The protein below binds the small molecule below.
Small molecule (SMILES): COCC(CCO[C@H]1CC[C@@]2(C)C(=CC[C@H]3[C@@H]4C[C@@H]5O[C@]6(CC[C@@H](C)CO6)[C@@H](C)[C@@H]5[C@@]4(C)CC[C@@H]32)C1)COC

Sequence of chain 1.C:
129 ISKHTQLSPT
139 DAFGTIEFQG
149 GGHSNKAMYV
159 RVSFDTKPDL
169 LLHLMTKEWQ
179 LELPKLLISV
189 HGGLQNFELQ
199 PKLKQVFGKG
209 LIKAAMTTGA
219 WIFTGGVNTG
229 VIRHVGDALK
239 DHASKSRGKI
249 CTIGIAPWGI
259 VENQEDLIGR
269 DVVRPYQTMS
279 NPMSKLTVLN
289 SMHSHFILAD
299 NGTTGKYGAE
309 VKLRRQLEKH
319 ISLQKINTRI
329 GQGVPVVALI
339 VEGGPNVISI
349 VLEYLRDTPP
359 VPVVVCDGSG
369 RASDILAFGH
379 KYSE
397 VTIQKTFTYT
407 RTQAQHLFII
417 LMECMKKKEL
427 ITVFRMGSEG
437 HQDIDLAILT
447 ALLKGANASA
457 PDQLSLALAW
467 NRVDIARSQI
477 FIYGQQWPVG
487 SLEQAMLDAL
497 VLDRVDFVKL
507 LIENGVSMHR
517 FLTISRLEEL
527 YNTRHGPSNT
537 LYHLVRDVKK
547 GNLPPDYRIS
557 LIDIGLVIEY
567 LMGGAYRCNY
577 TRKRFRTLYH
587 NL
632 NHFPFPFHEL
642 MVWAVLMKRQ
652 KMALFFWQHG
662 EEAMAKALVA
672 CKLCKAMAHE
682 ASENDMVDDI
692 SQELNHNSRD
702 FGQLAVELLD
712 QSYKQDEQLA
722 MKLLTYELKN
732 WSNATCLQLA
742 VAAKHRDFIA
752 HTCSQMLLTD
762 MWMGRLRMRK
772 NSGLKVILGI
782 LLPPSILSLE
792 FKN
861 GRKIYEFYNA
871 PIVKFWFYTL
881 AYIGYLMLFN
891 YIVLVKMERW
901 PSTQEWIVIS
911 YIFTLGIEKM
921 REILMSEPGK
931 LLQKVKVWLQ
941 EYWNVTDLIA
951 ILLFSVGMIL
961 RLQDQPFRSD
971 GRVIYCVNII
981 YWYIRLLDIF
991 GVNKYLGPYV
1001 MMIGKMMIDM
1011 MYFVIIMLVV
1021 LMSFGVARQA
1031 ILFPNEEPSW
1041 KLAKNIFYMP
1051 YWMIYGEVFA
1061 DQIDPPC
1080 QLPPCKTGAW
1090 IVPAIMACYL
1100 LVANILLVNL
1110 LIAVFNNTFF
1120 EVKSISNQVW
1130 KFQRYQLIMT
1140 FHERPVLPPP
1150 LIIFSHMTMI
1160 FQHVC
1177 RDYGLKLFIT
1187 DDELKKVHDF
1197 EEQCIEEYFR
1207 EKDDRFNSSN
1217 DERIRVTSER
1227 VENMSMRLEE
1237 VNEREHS

Sequence of chain 1.A:
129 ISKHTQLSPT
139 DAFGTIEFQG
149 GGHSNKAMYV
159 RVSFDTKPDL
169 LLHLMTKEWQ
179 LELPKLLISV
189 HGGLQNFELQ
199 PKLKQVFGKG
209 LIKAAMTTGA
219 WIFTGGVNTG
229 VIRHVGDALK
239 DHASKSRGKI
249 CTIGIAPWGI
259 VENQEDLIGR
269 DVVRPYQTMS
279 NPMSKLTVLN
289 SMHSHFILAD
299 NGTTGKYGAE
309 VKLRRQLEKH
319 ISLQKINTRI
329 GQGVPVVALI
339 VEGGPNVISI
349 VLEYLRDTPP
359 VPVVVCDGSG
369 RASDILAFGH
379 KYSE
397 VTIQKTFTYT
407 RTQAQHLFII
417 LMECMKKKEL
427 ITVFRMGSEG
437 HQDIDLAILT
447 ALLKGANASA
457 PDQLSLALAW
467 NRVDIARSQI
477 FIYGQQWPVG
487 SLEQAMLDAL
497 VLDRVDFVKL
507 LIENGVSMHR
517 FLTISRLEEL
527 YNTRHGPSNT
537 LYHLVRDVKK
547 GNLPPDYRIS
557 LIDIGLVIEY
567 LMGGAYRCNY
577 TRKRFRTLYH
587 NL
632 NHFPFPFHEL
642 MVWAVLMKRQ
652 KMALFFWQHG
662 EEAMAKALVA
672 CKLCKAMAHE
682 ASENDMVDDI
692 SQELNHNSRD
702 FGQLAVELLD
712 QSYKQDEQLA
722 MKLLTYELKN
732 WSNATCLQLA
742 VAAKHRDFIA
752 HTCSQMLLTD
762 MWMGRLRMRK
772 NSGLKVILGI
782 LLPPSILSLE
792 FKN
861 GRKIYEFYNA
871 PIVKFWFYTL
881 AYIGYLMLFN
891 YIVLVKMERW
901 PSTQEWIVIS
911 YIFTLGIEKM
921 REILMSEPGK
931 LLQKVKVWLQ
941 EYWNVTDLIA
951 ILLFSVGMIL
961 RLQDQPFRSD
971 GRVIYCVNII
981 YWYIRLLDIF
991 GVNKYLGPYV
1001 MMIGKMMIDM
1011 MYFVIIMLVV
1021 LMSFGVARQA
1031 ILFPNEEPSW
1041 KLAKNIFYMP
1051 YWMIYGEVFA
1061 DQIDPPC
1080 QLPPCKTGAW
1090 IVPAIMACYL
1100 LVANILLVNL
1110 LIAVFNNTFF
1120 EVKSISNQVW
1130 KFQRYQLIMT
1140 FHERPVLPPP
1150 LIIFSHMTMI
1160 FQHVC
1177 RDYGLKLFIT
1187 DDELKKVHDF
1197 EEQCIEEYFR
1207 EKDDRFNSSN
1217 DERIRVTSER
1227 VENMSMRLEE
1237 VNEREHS

Binding-site contacts:
Ligand atom C79 contacts residue MET887 of chain 1.C at 4.5 Å (hydrophobic).
Ligand atom C10 contacts residue TYR891 of chain 1.C at 3.9 Å (hydrophobic).
Ligand atom C21 contacts residue PRO1038 of chain 1.A at 3.2 Å (hydrophobic).
Ligand atom C15 contacts residue LEU1042 of chain 1.A at 4.3 Å (hydrophobic).
Ligand atom C16 contacts residue SER1039 of chain 1.A at 4.3 Å.
Ligand atom C24 contacts residue SER1039 of chain 1.A at 4.3 Å.
Ligand atom C14 contacts residue PRO1038 of chain 1.A at 4.0 Å (hydrophobic).
Ligand atom C79 contacts residue ASN890 of chain 1.C at 3.3 Å.
Ligand atom C01 contacts residue TRP1040 of chain 1.A at 3.9 Å (hydrophobic).
Ligand atom C14 contacts residue SER1039 of chain 1.A at 3.1 Å.
Ligand atom O80 contacts residue ASN890 of chain 1.C at 4.1 Å.
Ligand atom C26 contacts residue LYS1041 of chain 1.A at 4.4 Å.
Ligand atom C14 contacts residue TRP1040 of chain 1.A at 3.8 Å (hydrophobic).
Ligand atom C75 contacts residue MET887 of chain 1.C at 3.4 Å (hydrophobic).
Ligand atom C81 contacts residue TYR983 of chain 1.C at 3.9 Å (hydrophobic).
Ligand atom C24 contacts residue TRP1040 of chain 1.A at 4.5 Å (hydrophobic).
Ligand atom C19 contacts residue PRO1038 of chain 1.A at 4.5 Å (hydrophobic).
Ligand atom C81 contacts residue ASN890 of chain 1.C at 4.4 Å.
Ligand atom C09 contacts residue TYR891 of chain 1.C at 4.3 Å (hydrophobic).
Ligand atom C16 contacts residue PRO1038 of chain 1.A at 4.0 Å (hydrophobic).
Ligand atom C12 contacts residue TRP1040 of chain 1.A at 3.5 Å (hydrophobic).
Ligand atom C08 contacts residue TYR891 of chain 1.C at 4.1 Å (hydrophobic).
Ligand atom C78 contacts residue ASN890 of chain 1.C at 4.5 Å.
Ligand atom C79 contacts residue TYR983 of chain 1.C at 4.2 Å (hydrophobic).
Ligand atom C15 contacts residue SER1039 of chain 1.A at 3.6 Å.
Ligand atom C05 contacts residue ALA1043 of chain 1.A at 4.1 Å (hydrophobic).
Ligand atom C13 contacts residue PRO1038 of chain 1.A at 4.4 Å (hydrophobic).
Ligand atom C13 contacts residue SER1039 of chain 1.A at 4.3 Å.
Ligand atom C19 contacts residue TYR891 of chain 1.C at 3.8 Å (hydrophobic).
Ligand atom C13 contacts residue TRP1040 of chain 1.A at 4.3 Å (hydrophobic).
Ligand atom C17 contacts residue PRO1038 of chain 1.A at 3.6 Å (hydrophobic).
Ligand atom O25 contacts residue SER1039 of chain 1.A at 4.2 Å.
Ligand atom O20 contacts residue PRO1038 of chain 1.A at 4.0 Å.
Ligand atom C16 contacts residue TRP1040 of chain 1.A at 3.8 Å (hydrophobic).
Ligand atom C26 contacts residue SER1039 of chain 1.A at 3.8 Å.